Binding-site contacts:
Ligand atom C1 contacts residue SER450 of chain 1.D at 4.0 Å.
Ligand atom O7 contacts residue PRO217 of chain 1.D at 3.8 Å.
Ligand atom C8 contacts residue ASN267 of chain 1.D at 3.9 Å.
Ligand atom O4 contacts residue VAL449 of chain 1.D at 4.2 Å.
Ligand atom C2 contacts residue ASN267 of chain 1.D at 2.5 Å.
Ligand atom C3 contacts residue VAL449 of chain 1.D at 4.0 Å (hydrophobic).
Ligand atom C2 contacts residue SER450 of chain 1.D at 4.5 Å.
Ligand atom O5 contacts residue ASN267 of chain 1.D at 2.4 Å (h-bond).
Ligand atom C5 contacts residue VAL449 of chain 1.D at 4.0 Å (hydrophobic).
Ligand atom C4 contacts residue VAL449 of chain 1.D at 4.4 Å (hydrophobic).
Ligand atom C5 contacts residue ASN267 of chain 1.D at 3.7 Å.
Ligand atom C3 contacts residue ASN267 of chain 1.D at 3.8 Å.
Ligand atom N2 contacts residue ASN267 of chain 1.D at 2.8 Å (h-bond).
Ligand atom O7 contacts residue ASN381 of chain 1.D at 4.0 Å.
Ligand atom C1 contacts residue ASN267 of chain 1.D at 1.5 Å.
Ligand atom O6 contacts residue CYS382 of chain 1.D at 3.9 Å.
Ligand atom O5 contacts residue LYS257 of chain 1.D at 4.1 Å.
Ligand atom C8 contacts residue VAL259 of chain 1.D at 4.3 Å (hydrophobic).
Ligand atom C6 contacts residue GLY383 of chain 1.D at 4.1 Å.
Ligand atom C7 contacts residue ASN381 of chain 1.D at 4.2 Å.
Ligand atom O6 contacts residue GLY383 of chain 1.D at 3.1 Å (h-bond).
Ligand atom C8 contacts residue ASN381 of chain 1.D at 3.5 Å.
Ligand atom C1 contacts residue VAL449 of chain 1.D at 4.4 Å (hydrophobic).
Ligand atom C4 contacts residue ASN267 of chain 1.D at 4.2 Å.
Ligand atom C7 contacts residue ASN267 of chain 1.D at 3.7 Å.
Ligand atom C6 contacts residue CYS382 of chain 1.D at 4.3 Å (hydrophobic).
Ligand atom N2 contacts residue SER450 of chain 1.D at 4.0 Å.
Ligand atom O3 contacts residue CYS382 of chain 1.D at 4.4 Å.

Sequence of chain 1.D:
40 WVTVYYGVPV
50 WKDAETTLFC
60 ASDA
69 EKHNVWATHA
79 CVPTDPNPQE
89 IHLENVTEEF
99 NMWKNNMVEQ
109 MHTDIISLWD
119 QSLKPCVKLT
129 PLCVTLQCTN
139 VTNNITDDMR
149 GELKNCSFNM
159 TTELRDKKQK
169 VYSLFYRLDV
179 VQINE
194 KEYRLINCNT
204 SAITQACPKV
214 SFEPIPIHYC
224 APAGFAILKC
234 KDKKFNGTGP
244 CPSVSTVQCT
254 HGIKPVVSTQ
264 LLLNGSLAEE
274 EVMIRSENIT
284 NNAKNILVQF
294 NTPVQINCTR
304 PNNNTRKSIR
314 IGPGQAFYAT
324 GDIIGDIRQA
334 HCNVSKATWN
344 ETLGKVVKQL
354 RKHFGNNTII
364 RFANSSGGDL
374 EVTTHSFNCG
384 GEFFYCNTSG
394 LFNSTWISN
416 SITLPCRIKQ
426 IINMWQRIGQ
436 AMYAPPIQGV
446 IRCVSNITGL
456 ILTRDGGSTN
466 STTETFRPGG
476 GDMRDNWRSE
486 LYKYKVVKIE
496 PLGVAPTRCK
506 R

The protein below binds the small molecule below.
Small molecule (SMILES): CC(=O)N[C@H]1[C@H](O[C@H]2[C@H](O)[C@@H](NC(C)=O)CO[C@@H]2CO)O[C@H](CO)[C@@H](O[C@@H]2O[C@H](CO[C@H]3O[C@H](CO)[C@@H](O)[C@H](O)[C@@H]3O)[C@@H](O)[C@H](O)[C@@H]2O)[C@@H]1O